This small molecule binds to this protein.
Small molecule (SMILES): C=CCNc1nc(N)c(C(=O)c2cccc([N+](=O)[O-])c2)s1

Sequence of chain 1.A:
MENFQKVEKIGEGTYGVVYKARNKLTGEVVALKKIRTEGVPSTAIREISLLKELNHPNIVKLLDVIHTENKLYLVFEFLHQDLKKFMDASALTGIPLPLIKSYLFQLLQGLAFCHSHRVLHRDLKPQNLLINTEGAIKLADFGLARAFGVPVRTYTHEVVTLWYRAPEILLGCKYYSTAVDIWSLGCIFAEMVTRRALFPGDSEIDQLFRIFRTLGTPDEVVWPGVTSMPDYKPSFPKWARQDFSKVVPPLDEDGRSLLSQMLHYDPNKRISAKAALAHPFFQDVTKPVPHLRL

Binding-site contacts:
Ligand atom O21 contacts residue GLY19 of chain 1.A at 3.6 Å.
Ligand atom C14 contacts residue LEU91 of chain 1.A at 3.6 Å (hydrophobic).
Ligand atom C2 contacts residue LEU142 of chain 1.A at 3.3 Å (hydrophobic).
Ligand atom C10 contacts residue ASN140 of chain 1.A at 4.0 Å.
Ligand atom O12 contacts residue LEU142 of chain 1.A at 3.6 Å.
Ligand atom C4 contacts residue LEU142 of chain 1.A at 3.4 Å (hydrophobic).
Ligand atom N3 contacts residue ALA39 of chain 1.A at 3.5 Å.
Ligand atom N1 contacts residue LEU142 of chain 1.A at 3.9 Å.
Ligand atom N1 contacts residue ALA39 of chain 1.A at 3.9 Å.
Ligand atom C10 contacts residue LYS41 of chain 1.A at 4.0 Å.
Ligand atom C2 contacts residue GLU89 of chain 1.A at 3.9 Å.
Ligand atom C16 contacts residue ILE18 of chain 1.A at 3.8 Å (hydrophobic).
Ligand atom C11 contacts residue GLN139 of chain 1.A at 3.8 Å.
Ligand atom C18 contacts residue ASP94 of chain 1.A at 3.8 Å.
Ligand atom N3 contacts residue LEU142 of chain 1.A at 3.4 Å.
Ligand atom O20 contacts residue VAL26 of chain 1.A at 3.2 Å.
Ligand atom N15 contacts residue PHE90 of chain 1.A at 3.2 Å.
Ligand atom C16 contacts residue LEU91 of chain 1.A at 3.6 Å (hydrophobic).
Ligand atom N1 contacts residue PHE90 of chain 1.A at 3.9 Å.
Ligand atom O20 contacts residue GLY19 of chain 1.A at 3.4 Å (h-bond).
Ligand atom O12 contacts residue LYS41 of chain 1.A at 2.8 Å (salt-bridge).
Ligand atom C11 contacts residue LYS41 of chain 1.A at 3.3 Å.
Ligand atom C10 contacts residue GLN139 of chain 1.A at 3.5 Å.
Ligand atom C2 contacts residue ALA39 of chain 1.A at 3.6 Å (hydrophobic).
Ligand atom C8 contacts residue VAL26 of chain 1.A at 3.9 Å (hydrophobic).
Ligand atom C7 contacts residue VAL26 of chain 1.A at 3.9 Å (hydrophobic).
Ligand atom N3 contacts residue GLU89 of chain 1.A at 2.9 Å (salt-bridge).
Ligand atom C5 contacts residue LEU142 of chain 1.A at 3.6 Å (hydrophobic).
Ligand atom N3 contacts residue VAL72 of chain 1.A at 3.8 Å.
Ligand atom C5 contacts residue LYS41 of chain 1.A at 3.6 Å.
Ligand atom C16 contacts residue PHE90 of chain 1.A at 3.6 Å (hydrophobic).
Ligand atom C6 contacts residue LYS41 of chain 1.A at 3.5 Å.
Ligand atom N15 contacts residue LEU91 of chain 1.A at 2.8 Å (h-bond).
Ligand atom O21 contacts residue GLU20 of chain 1.A at 3.2 Å (salt-bridge).
Ligand atom C18 contacts residue ILE18 of chain 1.A at 3.9 Å (hydrophobic).
Ligand atom O20 contacts residue ILE18 of chain 1.A at 3.2 Å.
Ligand atom O12 contacts residue ALA152 of chain 1.A at 3.6 Å.
Ligand atom N1 contacts residue LEU91 of chain 1.A at 3.2 Å (h-bond).
Ligand atom O21 contacts residue GLY21 of chain 1.A at 3.9 Å.
Ligand atom N19 contacts residue VAL26 of chain 1.A at 3.7 Å.